Sequence of chain 1.B:
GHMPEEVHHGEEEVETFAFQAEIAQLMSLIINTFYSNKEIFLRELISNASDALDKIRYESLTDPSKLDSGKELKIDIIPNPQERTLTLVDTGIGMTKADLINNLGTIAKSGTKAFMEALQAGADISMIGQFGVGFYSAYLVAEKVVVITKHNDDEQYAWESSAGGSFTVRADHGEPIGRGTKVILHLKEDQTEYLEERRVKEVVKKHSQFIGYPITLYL

A protein and the small-molecule ligand that binds it are described below.
Small molecule (SMILES): CC(C)c1cc(C(=O)N2Cc3ccc(F)cc3C2)c(O)c2cnoc12

Binding-site contacts:
Ligand atom N12 contacts residue VAL183 of chain 1.B at 3.5 Å.
Ligand atom C13 contacts residue ASP90 of chain 1.B at 3.3 Å.
Ligand atom C02 contacts residue PHE135 of chain 1.B at 3.7 Å (hydrophobic).
Ligand atom C20 contacts residue ALA52 of chain 1.B at 3.7 Å (hydrophobic).
Ligand atom C14 contacts residue ALA52 of chain 1.B at 3.8 Å (hydrophobic).
Ligand atom C20 contacts residue ILE93 of chain 1.B at 3.8 Å (hydrophobic).
Ligand atom C14 contacts residue THR181 of chain 1.B at 3.5 Å.
Ligand atom O08 contacts residue ASP90 of chain 1.B at 2.6 Å (salt-bridge).
Ligand atom C03 contacts residue LEU104 of chain 1.B at 3.8 Å (hydrophobic).
Ligand atom O08 contacts residue ALA52 of chain 1.B at 3.4 Å.
Ligand atom C01 contacts residue PHE135 of chain 1.B at 3.5 Å (hydrophobic).
Ligand atom C07 contacts residue ASP90 of chain 1.B at 3.5 Å.
Ligand atom C02 contacts residue ASN48 of chain 1.B at 3.9 Å.
Ligand atom C17 contacts residue ALA52 of chain 1.B at 3.9 Å (hydrophobic).
Ligand atom N12 contacts residue LEU45 of chain 1.B at 3.5 Å (h-bond).
Ligand atom C25 contacts residue ASP51 of chain 1.B at 3.7 Å.
Ligand atom C07 contacts residue THR181 of chain 1.B at 3.6 Å.
Ligand atom C09 contacts residue ASP90 of chain 1.B at 3.7 Å.
Ligand atom C13 contacts residue ALA49 of chain 1.B at 3.8 Å (hydrophobic).
Ligand atom C20 contacts residue GLY94 of chain 1.B at 3.7 Å.
Ligand atom C10 contacts residue ASN48 of chain 1.B at 3.5 Å.
Ligand atom C21 contacts residue ILE93 of chain 1.B at 3.7 Å (hydrophobic).
Ligand atom N16 contacts residue ALA52 of chain 1.B at 3.5 Å.
Ligand atom C13 contacts residue LEU45 of chain 1.B at 3.6 Å (hydrophobic).
Ligand atom O11 contacts residue ASN48 of chain 1.B at 3.6 Å.
Ligand atom N12 contacts residue ASN48 of chain 1.B at 3.8 Å.
Ligand atom C03 contacts residue DMS1 of chain 1.J at 3.5 Å.
Ligand atom C05 contacts residue MET95 of chain 1.B at 3.7 Å (hydrophobic).
Ligand atom O08 contacts residue THR181 of chain 1.B at 3.5 Å.
Ligand atom O15 contacts residue MET95 of chain 1.B at 3.7 Å.
Ligand atom C19 contacts residue ALA52 of chain 1.B at 3.8 Å (hydrophobic).
Ligand atom C09 contacts residue ASN48 of chain 1.B at 3.7 Å.
Ligand atom F23 contacts residue LYS55 of chain 1.B at 3.1 Å.
Ligand atom O15 contacts residue THR181 of chain 1.B at 2.6 Å (h-bond).
Ligand atom O08 contacts residue ALA49 of chain 1.B at 3.9 Å.
Ligand atom C06 contacts residue THR181 of chain 1.B at 3.8 Å.
Ligand atom C03 contacts residue ASN48 of chain 1.B at 3.8 Å.
Ligand atom O11 contacts residue VAL183 of chain 1.B at 3.5 Å.
Ligand atom O15 contacts residue GLY94 of chain 1.B at 3.6 Å.
Ligand atom C03 contacts residue PHE135 of chain 1.B at 3.9 Å (hydrophobic).